This small molecule binds to this protein.
Small molecule (SMILES): Nc1ccn([C@@H]2O[C@H](CO[P](=O)(O)O[C@H]3[C@@H](O)[C@H](n4ccc(=O)[nH]c4=O)O[C@@H]3CO[P](=O)(O)O[C@H]3[C@@H](O)[C@H](n4ccc(N)nc4=O)O[C@@H]3CO[P](=O)(O)O[C@H]3[C@@H](O)[C@H](n4ccc(=O)[nH]c4=O)O[C@@H]3CO[P](=O)(O)O[C@H]3[C@@H](O)[C@H](n4cnc5c(=O)nc(N)[nH]c54)O[C@@H]3CO[P](=O)(O)O[C@H]3[C@@H](O)[C@H](n4cnc5c(N)ncnc54)O[C@@H]3CO)[C@@H](O)[C@H]2O)c(=O)n1

Sequence of chain 54.C:
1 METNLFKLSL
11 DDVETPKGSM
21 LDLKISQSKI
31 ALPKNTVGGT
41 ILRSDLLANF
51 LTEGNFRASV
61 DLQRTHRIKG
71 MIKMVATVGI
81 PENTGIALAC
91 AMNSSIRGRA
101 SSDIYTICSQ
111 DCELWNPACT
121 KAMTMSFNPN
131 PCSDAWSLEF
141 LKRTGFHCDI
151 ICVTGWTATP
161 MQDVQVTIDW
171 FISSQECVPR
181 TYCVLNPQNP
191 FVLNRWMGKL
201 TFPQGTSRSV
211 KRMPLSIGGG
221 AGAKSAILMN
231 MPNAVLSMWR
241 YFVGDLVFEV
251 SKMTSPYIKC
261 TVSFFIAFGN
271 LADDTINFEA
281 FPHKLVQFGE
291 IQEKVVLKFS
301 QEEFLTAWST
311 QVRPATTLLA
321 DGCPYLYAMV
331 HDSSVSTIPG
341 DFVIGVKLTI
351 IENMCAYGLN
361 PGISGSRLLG

Sequence of chain 8.C:
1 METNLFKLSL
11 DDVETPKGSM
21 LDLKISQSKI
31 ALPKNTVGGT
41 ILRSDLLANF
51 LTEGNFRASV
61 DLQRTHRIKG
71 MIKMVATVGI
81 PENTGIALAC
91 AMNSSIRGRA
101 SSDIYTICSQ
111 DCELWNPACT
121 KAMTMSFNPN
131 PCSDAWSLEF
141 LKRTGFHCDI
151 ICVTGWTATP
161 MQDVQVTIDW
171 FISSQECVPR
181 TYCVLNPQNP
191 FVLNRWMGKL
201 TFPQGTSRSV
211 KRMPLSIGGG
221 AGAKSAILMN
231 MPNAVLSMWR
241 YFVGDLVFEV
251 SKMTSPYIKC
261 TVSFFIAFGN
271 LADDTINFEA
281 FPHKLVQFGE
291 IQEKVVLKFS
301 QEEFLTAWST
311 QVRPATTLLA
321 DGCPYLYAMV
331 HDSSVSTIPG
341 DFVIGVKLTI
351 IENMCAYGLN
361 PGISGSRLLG

Binding-site contacts:
Ligand atom OP1 contacts residue SER126 of chain 54.C at 2.8 Å (h-bond).
Ligand atom P contacts residue THR3 of chain 8.C at 3.9 Å.
Ligand atom C1' contacts residue ARG180 of chain 54.C at 3.7 Å.
Ligand atom N3 contacts residue ARG180 of chain 54.C at 4.0 Å.
Ligand atom C5' contacts residue SER126 of chain 54.C at 3.9 Å.
Ligand atom N6 contacts residue THR349 of chain 54.C at 3.9 Å.
Ligand atom C4' contacts residue GLU2 of chain 8.C at 3.5 Å.
Ligand atom O2' contacts residue SER126 of chain 54.C at 3.6 Å (h-bond).
Ligand atom O3' contacts residue THR3 of chain 8.C at 3.8 Å.
Ligand atom C6 contacts residue ILE350 of chain 54.C at 3.8 Å (hydrophobic).
Ligand atom O3' contacts residue SER126 of chain 54.C at 3.3 Å.
Ligand atom OP1 contacts residue THR124 of chain 54.C at 4.0 Å.
Ligand atom C5' contacts residue GLU2 of chain 8.C at 3.2 Å.
Ligand atom OP2 contacts residue LYS7 of chain 8.C at 2.6 Å (salt-bridge).
Ligand atom O5' contacts residue LYS7 of chain 8.C at 3.4 Å (salt-bridge).
Ligand atom O4' contacts residue PRO190 of chain 54.C at 3.2 Å.
Ligand atom N7 contacts residue ILE350 of chain 54.C at 3.8 Å.
Ligand atom O4' contacts residue ARG180 of chain 54.C at 4.0 Å.
Ligand atom C4 contacts residue VAL192 of chain 54.C at 3.9 Å (hydrophobic).
Ligand atom C4' contacts residue THR124 of chain 54.C at 3.6 Å.
Ligand atom N6 contacts residue ILE350 of chain 54.C at 4.0 Å.
Ligand atom C2 contacts residue VAL192 of chain 54.C at 3.7 Å (hydrophobic).
Ligand atom C5 contacts residue ILE350 of chain 54.C at 3.6 Å (hydrophobic).
Ligand atom P contacts residue LYS7 of chain 8.C at 3.2 Å.
Ligand atom C1' contacts residue PRO190 of chain 54.C at 3.9 Å (hydrophobic).
Ligand atom OP1 contacts residue ASN4 of chain 8.C at 3.5 Å.
Ligand atom O4' contacts residue MET1 of chain 8.C at 3.7 Å.
Ligand atom N3 contacts residue VAL192 of chain 54.C at 3.4 Å.
Ligand atom O2' contacts residue MET1 of chain 8.C at 3.2 Å (h-bond).
Ligand atom C5' contacts residue THR124 of chain 54.C at 3.5 Å.
Ligand atom O2' contacts residue MET125 of chain 54.C at 3.6 Å.
Ligand atom OP1 contacts residue LYS7 of chain 8.C at 3.4 Å (salt-bridge).
Ligand atom C2 contacts residue ARG180 of chain 54.C at 3.6 Å.
Ligand atom C4' contacts residue SER126 of chain 54.C at 3.4 Å.
Ligand atom C4' contacts residue MET1 of chain 8.C at 3.9 Å (hydrophobic).
Ligand atom OP1 contacts residue THR3 of chain 8.C at 2.9 Å (h-bond).
Ligand atom O2' contacts residue ARG180 of chain 54.C at 3.9 Å.
Ligand atom OP1 contacts residue THR124 of chain 54.C at 3.8 Å.
Ligand atom P contacts residue SER126 of chain 54.C at 3.7 Å.
Ligand atom O3' contacts residue GLU2 of chain 8.C at 3.6 Å.